This small molecule binds to this protein.
Small molecule (SMILES): CC(=O)N[C@@H]1[C@@H](O)[C@H](O)[C@@H](CO)O[C@H]1O

Binding-site contacts:
Ligand atom C7 contacts residue ASN146 of chain 1.D at 3.8 Å.
Ligand atom C2 contacts residue SER310 of chain 1.D at 3.6 Å.
Ligand atom C7 contacts residue ASN244 of chain 1.D at 4.3 Å.
Ligand atom C3 contacts residue LYS309 of chain 1.D at 3.8 Å.
Ligand atom C4 contacts residue SER310 of chain 1.D at 4.4 Å.
Ligand atom O5 contacts residue ASN146 of chain 1.D at 2.4 Å (h-bond).
Ligand atom C5 contacts residue ASN146 of chain 1.D at 3.6 Å.
Ligand atom C8 contacts residue SER310 of chain 1.D at 3.9 Å.
Ligand atom C8 contacts residue LEU145 of chain 1.D at 4.4 Å (hydrophobic).
Ligand atom N2 contacts residue ASN146 of chain 1.D at 3.0 Å (h-bond).
Ligand atom C1 contacts residue ASN146 of chain 1.D at 1.4 Å.
Ligand atom C3 contacts residue ASN146 of chain 1.D at 3.9 Å.
Ligand atom C1 contacts residue SER310 of chain 1.D at 4.0 Å.
Ligand atom C2 contacts residue ASN146 of chain 1.D at 2.5 Å.
Ligand atom O6 contacts residue LYS309 of chain 1.D at 4.4 Å.
Ligand atom C4 contacts residue ASN146 of chain 1.D at 4.2 Å.
Ligand atom O4 contacts residue LYS309 of chain 1.D at 2.8 Å (salt-bridge).
Ligand atom C5 contacts residue LYS309 of chain 1.D at 3.3 Å.
Ligand atom C3 contacts residue SER310 of chain 1.D at 3.4 Å.
Ligand atom O6 contacts residue ASN146 of chain 1.D at 4.2 Å.
Ligand atom C5 contacts residue SER310 of chain 1.D at 4.3 Å.
Ligand atom O7 contacts residue ASN244 of chain 1.D at 4.2 Å.
Ligand atom O7 contacts residue ASN146 of chain 1.D at 4.0 Å.
Ligand atom C7 contacts residue SER310 of chain 1.D at 3.8 Å.
Ligand atom C4 contacts residue LYS309 of chain 1.D at 3.4 Å.
Ligand atom N2 contacts residue SER310 of chain 1.D at 2.9 Å (h-bond).
Ligand atom C6 contacts residue LYS309 of chain 1.D at 3.7 Å.
Ligand atom C8 contacts residue ASN244 of chain 1.D at 3.6 Å.
Ligand atom O3 contacts residue SER310 of chain 1.D at 4.2 Å.

Sequence of chain 1.D:
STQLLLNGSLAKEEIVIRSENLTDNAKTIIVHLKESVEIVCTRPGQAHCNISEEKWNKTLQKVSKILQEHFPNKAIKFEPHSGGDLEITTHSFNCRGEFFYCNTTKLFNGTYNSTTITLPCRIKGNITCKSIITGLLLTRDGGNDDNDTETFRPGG